Sequence of chain 1.B:
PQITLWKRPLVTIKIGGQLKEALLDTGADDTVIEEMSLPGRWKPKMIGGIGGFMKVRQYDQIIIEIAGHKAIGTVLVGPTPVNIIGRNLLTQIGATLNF

The small molecule below binds the protein below.
Small molecule (SMILES): CC(C)(C)NC(=O)[C@@H]1C[C@@H]2CCCC[C@@H]2CN1C[C@@H](O)[C@H](Cc1ccccc1)NC(=O)[C@H](CC(N)=O)NC(=O)c1ccc2ccccc2n1

Binding-site contacts:
Ligand atom C81 contacts residue ILE84 of chain 1.A at 3.4 Å (hydrophobic).
Ligand atom C31 contacts residue GLY48 of chain 1.B at 3.6 Å.
Ligand atom O contacts residue ASP29 of chain 1.A at 3.0 Å (salt-bridge).
Ligand atom C7 contacts residue PRO81 of chain 1.B at 3.6 Å (hydrophobic).
Ligand atom N1 contacts residue GOL1 of chain 1.E at 3.6 Å.
Ligand atom CD1 contacts residue ILE50 of chain 1.A at 3.6 Å (hydrophobic).
Ligand atom CD2 contacts residue GLY27 of chain 1.A at 3.4 Å.
Ligand atom CB1 contacts residue ASP25 of chain 1.B at 3.2 Å.
Ligand atom OD1 contacts residue ASP29 of chain 1.A at 3.2 Å (salt-bridge).
Ligand atom C4 contacts residue ARG8 of chain 1.B at 3.4 Å.
Ligand atom O2 contacts residue ASP25 of chain 1.B at 2.5 Å (salt-bridge).
Ligand atom C61 contacts residue ILE50 of chain 1.B at 3.6 Å (hydrophobic).
Ligand atom CD1 contacts residue ILE84 of chain 1.B at 3.5 Å (hydrophobic).
Ligand atom C7A contacts residue ILE84 of chain 1.A at 3.3 Å (hydrophobic).
Ligand atom C9 contacts residue ASP25 of chain 1.A at 3.4 Å.
Ligand atom N contacts residue GLY48 of chain 1.A at 3.0 Å (h-bond).
Ligand atom OD1 contacts residue ASP30 of chain 1.A at 3.0 Å (salt-bridge).
Ligand atom C31 contacts residue GLY49 of chain 1.B at 3.6 Å.
Ligand atom CM contacts residue ASP25 of chain 1.B at 3.5 Å.
Ligand atom O1 contacts residue GLY49 of chain 1.A at 3.6 Å.
Ligand atom ND2 contacts residue GOL1 of chain 1.E at 2.5 Å (h-bond).
Ligand atom C9 contacts residue ASP25 of chain 1.B at 3.4 Å.
Ligand atom C8A contacts residue GOL1 of chain 1.E at 3.5 Å.
Ligand atom O2 contacts residue GLY27 of chain 1.A at 3.3 Å.
Ligand atom ND2 contacts residue GLY48 of chain 1.A at 3.2 Å (h-bond).
Ligand atom N1 contacts residue GLY48 of chain 1.A at 3.1 Å (h-bond).
Ligand atom N2 contacts residue GLY27 of chain 1.A at 3.2 Å (h-bond).
Ligand atom C11 contacts residue GLY48 of chain 1.B at 3.5 Å.
Ligand atom CE1 contacts residue ILE50 of chain 1.A at 3.5 Å (hydrophobic).
Ligand atom C81 contacts residue ASP25 of chain 1.A at 3.4 Å.
Ligand atom CB contacts residue GLY48 of chain 1.A at 3.5 Å.
Ligand atom C71 contacts residue ILE84 of chain 1.A at 3.6 Å (hydrophobic).
Ligand atom CM contacts residue GLY27 of chain 1.B at 3.6 Å.
Ligand atom C61 contacts residue THR80 of chain 1.A at 3.6 Å.
Ligand atom C6 contacts residue PRO81 of chain 1.B at 3.6 Å (hydrophobic).
Ligand atom CG1 contacts residue ILE84 of chain 1.B at 3.6 Å (hydrophobic).
Ligand atom C3 contacts residue ARG8 of chain 1.B at 3.5 Å.
Ligand atom O2 contacts residue ASP25 of chain 1.A at 2.5 Å (salt-bridge).
Ligand atom ND2 contacts residue ASP30 of chain 1.A at 3.5 Å (salt-bridge).
Ligand atom O contacts residue GLY27 of chain 1.A at 3.4 Å (h-bond).

Sequence of chain 1.A:
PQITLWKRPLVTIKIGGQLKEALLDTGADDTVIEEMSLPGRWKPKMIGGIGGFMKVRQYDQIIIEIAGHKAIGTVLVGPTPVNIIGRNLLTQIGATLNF